Sequence of chain 60.C:
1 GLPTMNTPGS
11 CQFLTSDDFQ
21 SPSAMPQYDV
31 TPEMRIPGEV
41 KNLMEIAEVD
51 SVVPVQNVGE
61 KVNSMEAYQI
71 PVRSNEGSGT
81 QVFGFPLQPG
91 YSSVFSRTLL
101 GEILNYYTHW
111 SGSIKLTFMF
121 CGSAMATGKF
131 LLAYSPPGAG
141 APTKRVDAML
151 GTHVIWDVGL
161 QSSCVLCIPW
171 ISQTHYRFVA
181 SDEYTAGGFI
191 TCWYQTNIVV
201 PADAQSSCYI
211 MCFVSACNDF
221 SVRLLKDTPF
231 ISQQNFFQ

Sequence of chain 60.A:
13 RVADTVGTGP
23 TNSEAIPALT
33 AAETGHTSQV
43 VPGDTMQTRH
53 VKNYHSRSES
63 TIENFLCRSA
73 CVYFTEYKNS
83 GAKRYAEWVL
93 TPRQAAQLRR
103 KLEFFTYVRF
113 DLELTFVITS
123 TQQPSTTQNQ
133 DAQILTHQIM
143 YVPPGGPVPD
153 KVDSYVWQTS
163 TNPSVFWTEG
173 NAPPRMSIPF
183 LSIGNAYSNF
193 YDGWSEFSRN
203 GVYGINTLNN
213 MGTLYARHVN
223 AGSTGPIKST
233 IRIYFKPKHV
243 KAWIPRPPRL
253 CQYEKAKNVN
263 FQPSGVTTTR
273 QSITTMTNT

This small molecule binds to this protein.
Small molecule (SMILES): O=C(O)c1ccc(NS(=O)(=O)c2ccc(N3C(=O)c4ccccc4C3=O)cc2)cc1

Sequence of chain 54.A:
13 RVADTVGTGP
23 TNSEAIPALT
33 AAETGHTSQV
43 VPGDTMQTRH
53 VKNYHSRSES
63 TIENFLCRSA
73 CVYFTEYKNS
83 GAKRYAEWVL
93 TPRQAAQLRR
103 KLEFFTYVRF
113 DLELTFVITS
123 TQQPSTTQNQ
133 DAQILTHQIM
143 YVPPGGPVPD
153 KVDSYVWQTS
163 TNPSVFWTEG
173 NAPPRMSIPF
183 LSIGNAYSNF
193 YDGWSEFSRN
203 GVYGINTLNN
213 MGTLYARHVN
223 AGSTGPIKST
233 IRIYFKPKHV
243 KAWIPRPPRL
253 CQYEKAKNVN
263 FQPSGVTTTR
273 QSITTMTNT

Binding-site contacts:
Ligand atom C5 contacts residue SER156 of chain 54.A at 2.9 Å.
Ligand atom O6 contacts residue ARG234 of chain 60.A at 3.4 Å (salt-bridge).
Ligand atom C13 contacts residue PHE236 of chain 60.C at 3.4 Å (hydrophobic).
Ligand atom C1 contacts residue GLN160 of chain 54.A at 2.6 Å.
Ligand atom O2 contacts residue GLN233 of chain 60.C at 2.9 Å (h-bond).
Ligand atom O1 contacts residue GLN234 of chain 60.C at 2.6 Å (h-bond).
Ligand atom C3 contacts residue SER156 of chain 54.A at 3.2 Å.
Ligand atom N1 contacts residue SER156 of chain 54.A at 2.9 Å.
Ligand atom C4 contacts residue SER156 of chain 54.A at 3.0 Å.
Ligand atom C12 contacts residue GLN234 of chain 60.C at 2.8 Å.
Ligand atom O2 contacts residue GLN234 of chain 60.C at 2.5 Å (h-bond).
Ligand atom O1 contacts residue GLN233 of chain 60.C at 3.6 Å.
Ligand atom C6 contacts residue GLN160 of chain 54.A at 2.9 Å.
Ligand atom O5 contacts residue ARG234 of chain 60.A at 2.7 Å (salt-bridge).
Ligand atom C7 contacts residue GLN234 of chain 60.C at 2.2 Å.
Ligand atom C13 contacts residue PHE76 of chain 60.A at 2.9 Å (hydrophobic).
Ligand atom C2 contacts residue SER156 of chain 54.A at 3.6 Å.
Ligand atom C2 contacts residue GLN160 of chain 54.A at 3.5 Å.
Ligand atom N1 contacts residue TYR157 of chain 54.A at 2.5 Å (h-bond).
Ligand atom C8 contacts residue ASP155 of chain 54.A at 3.7 Å.
Ligand atom C4 contacts residue TYR157 of chain 54.A at 3.5 Å (hydrophobic).
Ligand atom S1 contacts residue GLN234 of chain 60.C at 2.2 Å (h-bond).
Ligand atom C14 contacts residue PHE76 of chain 60.A at 3.3 Å (hydrophobic).
Ligand atom C21 contacts residue GLN160 of chain 54.A at 3.6 Å.
Ligand atom C5 contacts residue TYR157 of chain 54.A at 2.8 Å (hydrophobic).
Ligand atom C6 contacts residue SER156 of chain 54.A at 3.4 Å.
Ligand atom C3 contacts residue ASP155 of chain 54.A at 3.0 Å.
Ligand atom O6 contacts residue GLN160 of chain 54.A at 2.9 Å.
Ligand atom O2 contacts residue TYR157 of chain 54.A at 3.4 Å.
Ligand atom N1 contacts residue ASP155 of chain 54.A at 2.5 Å (salt-bridge).
Ligand atom C20 contacts residue PHE76 of chain 60.A at 3.2 Å (hydrophobic).
Ligand atom C4 contacts residue ASP155 of chain 54.A at 1.9 Å.
Ligand atom O5 contacts residue ARG219 of chain 54.A at 3.5 Å (salt-bridge).
Ligand atom C5 contacts residue ASP155 of chain 54.A at 2.5 Å.
Ligand atom C6 contacts residue TYR157 of chain 54.A at 2.6 Å (hydrophobic).
Ligand atom O4 contacts residue PHE236 of chain 60.C at 2.6 Å.
Ligand atom C8 contacts residue GLN234 of chain 60.C at 2.9 Å.
Ligand atom C1 contacts residue TYR157 of chain 54.A at 3.5 Å (hydrophobic).
Ligand atom O4 contacts residue PHE76 of chain 60.A at 2.2 Å.
Ligand atom C21 contacts residue ARG234 of chain 60.A at 3.5 Å.